Sequence of chain 1.G:
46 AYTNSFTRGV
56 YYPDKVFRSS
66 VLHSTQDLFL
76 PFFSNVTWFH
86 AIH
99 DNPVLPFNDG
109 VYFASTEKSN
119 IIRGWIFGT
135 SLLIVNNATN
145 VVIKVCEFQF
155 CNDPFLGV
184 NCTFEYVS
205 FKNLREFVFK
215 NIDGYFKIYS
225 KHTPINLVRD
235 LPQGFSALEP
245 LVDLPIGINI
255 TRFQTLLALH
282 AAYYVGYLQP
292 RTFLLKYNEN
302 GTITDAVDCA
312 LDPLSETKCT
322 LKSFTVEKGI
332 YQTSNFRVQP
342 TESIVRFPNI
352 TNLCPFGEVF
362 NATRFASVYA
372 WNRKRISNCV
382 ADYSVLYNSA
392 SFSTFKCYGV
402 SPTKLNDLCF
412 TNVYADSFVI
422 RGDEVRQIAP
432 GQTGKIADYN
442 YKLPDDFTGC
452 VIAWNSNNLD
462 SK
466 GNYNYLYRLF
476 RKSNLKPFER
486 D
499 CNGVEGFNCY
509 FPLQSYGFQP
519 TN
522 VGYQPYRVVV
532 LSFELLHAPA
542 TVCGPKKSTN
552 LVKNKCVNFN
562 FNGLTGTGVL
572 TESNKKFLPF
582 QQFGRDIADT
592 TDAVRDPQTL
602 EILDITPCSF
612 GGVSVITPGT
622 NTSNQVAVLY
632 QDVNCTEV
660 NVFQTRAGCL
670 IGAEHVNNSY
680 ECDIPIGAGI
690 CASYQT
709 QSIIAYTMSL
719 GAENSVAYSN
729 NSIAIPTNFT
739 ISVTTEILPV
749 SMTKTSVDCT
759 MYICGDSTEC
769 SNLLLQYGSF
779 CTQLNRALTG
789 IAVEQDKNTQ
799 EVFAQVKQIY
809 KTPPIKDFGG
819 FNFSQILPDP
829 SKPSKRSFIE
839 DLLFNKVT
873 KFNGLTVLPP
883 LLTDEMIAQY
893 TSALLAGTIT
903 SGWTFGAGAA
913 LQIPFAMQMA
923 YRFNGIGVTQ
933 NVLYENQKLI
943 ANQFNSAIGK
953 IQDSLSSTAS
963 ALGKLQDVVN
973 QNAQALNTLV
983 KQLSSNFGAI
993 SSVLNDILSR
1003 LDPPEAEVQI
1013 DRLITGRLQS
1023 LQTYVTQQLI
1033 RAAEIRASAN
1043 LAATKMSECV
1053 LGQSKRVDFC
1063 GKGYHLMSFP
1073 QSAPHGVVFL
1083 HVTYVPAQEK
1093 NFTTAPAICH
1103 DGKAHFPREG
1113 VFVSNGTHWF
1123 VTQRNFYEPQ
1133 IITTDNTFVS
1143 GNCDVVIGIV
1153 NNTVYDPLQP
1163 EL

Binding-site contacts:
Ligand atom C8 contacts residue SER79 of chain 1.G at 4.3 Å.
Ligand atom C8 contacts residue ASN80 of chain 1.G at 4.1 Å.
Ligand atom C7 contacts residue ASN80 of chain 1.G at 3.2 Å.
Ligand atom C3 contacts residue ASN80 of chain 1.G at 3.9 Å.
Ligand atom O6 contacts residue TYR47 of chain 1.G at 4.0 Å.
Ligand atom C8 contacts residue PHE78 of chain 1.G at 3.2 Å (hydrophobic).
Ligand atom C2 contacts residue ASN80 of chain 1.G at 2.5 Å.
Ligand atom N2 contacts residue ASN80 of chain 1.G at 2.9 Å (h-bond).
Ligand atom O7 contacts residue ASN80 of chain 1.G at 3.1 Å (h-bond).
Ligand atom C1 contacts residue ASN80 of chain 1.G at 1.5 Å.
Ligand atom C1 contacts residue TYR47 of chain 1.G at 4.5 Å (hydrophobic).
Ligand atom C5 contacts residue ASN80 of chain 1.G at 3.8 Å.
Ligand atom O5 contacts residue ASN80 of chain 1.G at 2.4 Å (h-bond).
Ligand atom C4 contacts residue ASN80 of chain 1.G at 4.3 Å.

This protein binds this small molecule.
Small molecule (SMILES): CC(=O)N[C@@H]1[C@@H](O)[C@H](O)[C@@H](CO)O[C@H]1O